Binding-site contacts:
Ligand atom OAB contacts residue THR44 of chain 1.A at 3.2 Å (h-bond).
Ligand atom OAA contacts residue ASN135 of chain 1.A at 2.9 Å (h-bond).
Ligand atom OAC contacts residue GLY187 of chain 1.A at 2.3 Å (h-bond).
Ligand atom CAM contacts residue GLY187 of chain 1.A at 3.7 Å.
Ligand atom CAJ contacts residue TYR133 of chain 1.A at 3.3 Å (hydrophobic).
Ligand atom OAB contacts residue E8U1 of chain 1.G at 0.1 Å (h-bond).
Ligand atom OAE contacts residue TYR133 of chain 1.A at 3.8 Å.
Ligand atom OAA contacts residue E8U1 of chain 1.G at 0.1 Å (h-bond).
Ligand atom OAD contacts residue ARG138 of chain 1.A at 2.9 Å (salt-bridge).
Ligand atom CAI contacts residue E8U1 of chain 1.G at 0.2 Å.
Ligand atom OAD contacts residue E8U1 of chain 1.G at 0.1 Å (h-bond).
Ligand atom OAB contacts residue LYS162 of chain 1.A at 2.6 Å (salt-bridge).
Ligand atom CAM contacts residue TYR133 of chain 1.A at 3.3 Å (hydrophobic).
Ligand atom OAE contacts residue THR45 of chain 1.A at 3.0 Å (h-bond).
Ligand atom CAJ contacts residue ALA8 of chain 1.A at 3.8 Å (hydrophobic).
Ligand atom CAJ contacts residue E8U1 of chain 1.G at 0.1 Å.
Ligand atom OAE contacts residue E8U1 of chain 1.G at 0.1 Å (h-bond).
Ligand atom CAG contacts residue LYS162 of chain 1.A at 2.3 Å.
Ligand atom CAJ contacts residue THR44 of chain 1.A at 3.8 Å.
Ligand atom CAF contacts residue E8U1 of chain 1.G at 0.3 Å.
Ligand atom OAE contacts residue ALA8 of chain 1.A at 3.5 Å.
Ligand atom OAE contacts residue THR44 of chain 1.A at 3.4 Å.
Ligand atom OAC contacts residue LYS162 of chain 1.A at 3.2 Å.
Ligand atom CAF contacts residue VAL206 of chain 1.A at 3.7 Å (hydrophobic).
Ligand atom OAC contacts residue E8U1 of chain 1.G at 0.5 Å (h-bond).
Ligand atom CAL contacts residue TYR133 of chain 1.A at 3.4 Å (hydrophobic).
Ligand atom CAM contacts residue E8U1 of chain 1.G at 0.8 Å.
Ligand atom OAE contacts residue LYS162 of chain 1.A at 3.4 Å (salt-bridge).
Ligand atom CAJ contacts residue LYS162 of chain 1.A at 2.3 Å.
Ligand atom CAK contacts residue E8U1 of chain 1.G at 0.3 Å.
Ligand atom OAB contacts residue TYR133 of chain 1.A at 3.3 Å.
Ligand atom CAM contacts residue LYS162 of chain 1.A at 2.8 Å.
Ligand atom CAF contacts residue TYR133 of chain 1.A at 3.8 Å (hydrophobic).
Ligand atom OAA contacts residue ARG138 of chain 1.A at 2.8 Å (salt-bridge).
Ligand atom CAG contacts residue ILE204 of chain 1.A at 3.7 Å (hydrophobic).
Ligand atom CAG contacts residue E8U1 of chain 1.G at 0.3 Å.
Ligand atom CAL contacts residue LYS162 of chain 1.A at 1.2 Å.
Ligand atom CAL contacts residue E8U1 of chain 1.G at 0.1 Å.
Ligand atom CAI contacts residue ARG138 of chain 1.A at 3.4 Å.
Ligand atom CAI contacts residue ASN135 of chain 1.A at 3.8 Å.

This small molecule binds to this protein.
Small molecule (SMILES): O=C(O)CCC(O)CC(=O)C(=O)O

Sequence of chain 1.A:
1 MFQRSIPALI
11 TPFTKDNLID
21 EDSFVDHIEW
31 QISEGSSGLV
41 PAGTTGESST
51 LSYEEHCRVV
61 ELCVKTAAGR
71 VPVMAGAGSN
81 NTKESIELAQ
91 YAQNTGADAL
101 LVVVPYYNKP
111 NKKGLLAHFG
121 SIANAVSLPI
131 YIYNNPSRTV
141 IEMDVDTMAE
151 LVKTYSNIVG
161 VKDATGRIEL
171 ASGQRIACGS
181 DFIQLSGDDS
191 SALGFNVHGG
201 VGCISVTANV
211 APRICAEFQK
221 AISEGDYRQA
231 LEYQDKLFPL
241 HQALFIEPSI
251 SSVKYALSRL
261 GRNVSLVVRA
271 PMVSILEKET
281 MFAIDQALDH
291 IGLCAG